Sequence of chain 1.G:
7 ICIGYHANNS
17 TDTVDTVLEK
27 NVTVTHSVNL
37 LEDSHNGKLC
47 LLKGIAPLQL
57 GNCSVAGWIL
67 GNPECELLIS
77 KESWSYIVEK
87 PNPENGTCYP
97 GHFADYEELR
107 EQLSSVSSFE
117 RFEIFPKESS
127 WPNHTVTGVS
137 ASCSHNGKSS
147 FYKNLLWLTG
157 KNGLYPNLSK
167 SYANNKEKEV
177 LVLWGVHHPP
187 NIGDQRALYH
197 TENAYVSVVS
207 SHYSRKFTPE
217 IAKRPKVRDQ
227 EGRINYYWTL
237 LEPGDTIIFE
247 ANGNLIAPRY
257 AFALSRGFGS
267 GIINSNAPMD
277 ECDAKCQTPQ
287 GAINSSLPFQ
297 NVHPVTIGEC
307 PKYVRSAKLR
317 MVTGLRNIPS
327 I

A protein and the small-molecule ligand that binds it are described below.
Small molecule (SMILES): CC(=O)N[C@H]1[C@H](O[C@H]2[C@H](O)[C@@H](NC(C)=O)CO[C@@H]2CO)O[C@H](CO)[C@@H](O[C@@H]2O[C@H](CO)[C@@H](O)[C@H](O[C@H]3O[C@H](CO)[C@@H](O)[C@H](O)[C@@H]3O)[C@@H]2O)[C@@H]1O

Binding-site contacts:
Ligand atom O4 contacts residue ASP225 of chain 1.G at 3.8 Å.
Ligand atom C8 contacts residue ASN68 of chain 1.G at 3.3 Å.
Ligand atom C3 contacts residue ASN91 of chain 1.G at 3.6 Å.
Ligand atom N2 contacts residue ASN91 of chain 1.G at 2.7 Å (h-bond).
Ligand atom C8 contacts residue CYS94 of chain 1.G at 4.0 Å (hydrophobic).
Ligand atom O7 contacts residue ARG224 of chain 1.G at 2.2 Å (salt-bridge).
Ligand atom C4 contacts residue GLU90 of chain 1.G at 4.2 Å.
Ligand atom C7 contacts residue CYS94 of chain 1.G at 4.0 Å (hydrophobic).
Ligand atom C1 contacts residue GLU70 of chain 1.G at 4.2 Å.
Ligand atom C5 contacts residue ASN91 of chain 1.G at 3.7 Å.
Ligand atom N2 contacts residue ASN68 of chain 1.G at 3.9 Å.
Ligand atom N2 contacts residue GLU70 of chain 1.G at 3.9 Å.
Ligand atom O3 contacts residue ARG224 of chain 1.G at 2.5 Å (salt-bridge).
Ligand atom C7 contacts residue SER138 of chain 1.G at 4.3 Å.
Ligand atom C7 contacts residue SER140 of chain 1.G at 4.2 Å.
Ligand atom C8 contacts residue CYS139 of chain 1.G at 4.0 Å (hydrophobic).
Ligand atom C3 contacts residue ARG224 of chain 1.G at 3.8 Å.
Ligand atom C8 contacts residue NAG1 of chain 1.S at 4.2 Å.
Ligand atom C5 contacts residue GLU90 of chain 1.G at 4.0 Å.
Ligand atom C7 contacts residue ASN68 of chain 1.G at 4.0 Å.
Ligand atom C2 contacts residue ASN91 of chain 1.G at 2.2 Å.
Ligand atom C7 contacts residue ASN91 of chain 1.G at 3.8 Å.
Ligand atom O7 contacts residue CYS94 of chain 1.G at 3.7 Å.
Ligand atom C8 contacts residue SER138 of chain 1.G at 4.3 Å.
Ligand atom O5 contacts residue GLU90 of chain 1.G at 2.9 Å (salt-bridge).
Ligand atom O6 contacts residue GLU90 of chain 1.G at 3.5 Å.
Ligand atom C8 contacts residue GLU70 of chain 1.G at 4.0 Å.
Ligand atom C8 contacts residue SER140 of chain 1.G at 3.4 Å.
Ligand atom O6 contacts residue NAG1 of chain 1.S at 3.3 Å (h-bond).
Ligand atom N2 contacts residue ARG224 of chain 1.G at 4.2 Å.
Ligand atom C4 contacts residue ASN91 of chain 1.G at 4.1 Å.
Ligand atom O7 contacts residue SER138 of chain 1.G at 3.4 Å (h-bond).
Ligand atom C6 contacts residue GLU90 of chain 1.G at 3.7 Å.
Ligand atom C2 contacts residue GLU90 of chain 1.G at 3.6 Å.
Ligand atom C2 contacts residue ARG224 of chain 1.G at 4.1 Å.
Ligand atom C1 contacts residue GLU90 of chain 1.G at 3.3 Å.
Ligand atom C7 contacts residue ARG224 of chain 1.G at 3.4 Å.
Ligand atom O5 contacts residue ASN91 of chain 1.G at 2.4 Å (h-bond).
Ligand atom O3 contacts residue ASP225 of chain 1.G at 3.6 Å (salt-bridge).
Ligand atom C1 contacts residue ASN91 of chain 1.G at 1.4 Å.